Sequence of chain 1.E:
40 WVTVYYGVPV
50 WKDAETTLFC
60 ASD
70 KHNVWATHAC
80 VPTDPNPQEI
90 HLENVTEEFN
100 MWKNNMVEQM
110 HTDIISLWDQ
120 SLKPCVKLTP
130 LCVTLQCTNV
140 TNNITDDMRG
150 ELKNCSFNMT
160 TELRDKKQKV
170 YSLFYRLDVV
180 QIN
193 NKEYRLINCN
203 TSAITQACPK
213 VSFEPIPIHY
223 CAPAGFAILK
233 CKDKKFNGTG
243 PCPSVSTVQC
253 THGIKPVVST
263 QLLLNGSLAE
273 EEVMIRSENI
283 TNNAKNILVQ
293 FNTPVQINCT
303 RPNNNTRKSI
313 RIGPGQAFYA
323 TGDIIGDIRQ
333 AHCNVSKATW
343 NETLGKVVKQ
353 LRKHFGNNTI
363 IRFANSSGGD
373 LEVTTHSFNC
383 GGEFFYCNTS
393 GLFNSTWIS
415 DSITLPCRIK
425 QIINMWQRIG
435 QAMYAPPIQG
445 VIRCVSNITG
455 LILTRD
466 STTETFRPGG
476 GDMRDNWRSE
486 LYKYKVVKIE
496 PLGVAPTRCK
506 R

Binding-site contacts:
Ligand atom C6 contacts residue PRO296 of chain 1.E at 4.3 Å (hydrophobic).
Ligand atom C5 contacts residue ASN451 of chain 1.E at 3.8 Å.
Ligand atom C4 contacts residue ASN451 of chain 1.E at 4.3 Å.
Ligand atom C7 contacts residue ASN451 of chain 1.E at 3.5 Å.
Ligand atom O5 contacts residue PRO296 of chain 1.E at 3.6 Å.
Ligand atom C1 contacts residue PRO296 of chain 1.E at 4.2 Å (hydrophobic).
Ligand atom O7 contacts residue ASN451 of chain 1.E at 3.8 Å.
Ligand atom C1 contacts residue ASN451 of chain 1.E at 1.5 Å.
Ligand atom O5 contacts residue ASN451 of chain 1.E at 2.5 Å (h-bond).
Ligand atom C2 contacts residue ASN451 of chain 1.E at 2.5 Å.
Ligand atom C8 contacts residue ASN267 of chain 1.E at 3.5 Å.
Ligand atom N2 contacts residue ASN451 of chain 1.E at 2.9 Å (h-bond).
Ligand atom C7 contacts residue ASN267 of chain 1.E at 4.2 Å.
Ligand atom O7 contacts residue ASN267 of chain 1.E at 4.3 Å.
Ligand atom C8 contacts residue ASN451 of chain 1.E at 4.2 Å.
Ligand atom C8 contacts residue NAG1 of chain 1.Q at 3.2 Å.
Ligand atom C3 contacts residue ASN451 of chain 1.E at 3.9 Å.

A protein and the small-molecule ligand that binds it are described below.
Small molecule (SMILES): CC(=O)N[C@H]1[C@H](O[C@H]2[C@H](O)[C@@H](NC(C)=O)CO[C@@H]2CO)O[C@H](CO)[C@@H](O)[C@@H]1O